Sequence of chain 3.A:
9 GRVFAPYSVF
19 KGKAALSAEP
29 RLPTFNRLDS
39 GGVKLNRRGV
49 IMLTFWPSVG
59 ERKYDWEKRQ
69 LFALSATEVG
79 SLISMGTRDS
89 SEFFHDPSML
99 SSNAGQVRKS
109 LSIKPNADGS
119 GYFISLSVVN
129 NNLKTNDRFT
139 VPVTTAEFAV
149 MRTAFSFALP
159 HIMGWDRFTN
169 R

Binding-site contacts:
Ligand atom O4 contacts residue PHE92 of chain 9.A at 3.5 Å (h-bond).
Ligand atom C5 contacts residue PHE18 of chain 15.A at 3.4 Å (hydrophobic).
Ligand atom O4 contacts residue LYS21 of chain 3.A at 2.9 Å (salt-bridge).
Ligand atom O4 contacts residue SER16 of chain 15.A at 3.0 Å (h-bond).
Ligand atom OP1 contacts residue LYS61 of chain 15.A at 3.0 Å.
Ligand atom C5 contacts residue HIS93 of chain 9.A at 3.5 Å.
Ligand atom OP1 contacts residue LYS107 of chain 9.A at 2.8 Å (salt-bridge).
Ligand atom C2 contacts residue PHE12 of chain 15.A at 2.9 Å (hydrophobic).
Ligand atom O4 contacts residue PRO14 of chain 15.A at 3.5 Å.
Ligand atom C4 contacts residue PHE18 of chain 15.A at 3.3 Å (hydrophobic).
Ligand atom C4 contacts residue PHE92 of chain 9.A at 3.3 Å (hydrophobic).
Ligand atom N3 contacts residue PHE92 of chain 9.A at 3.0 Å (h-bond).
Ligand atom C7 contacts residue HIS93 of chain 9.A at 3.5 Å.
Ligand atom C6 contacts residue TRP64 of chain 15.A at 3.2 Å (hydrophobic).
Ligand atom N1 contacts residue PHE12 of chain 15.A at 3.3 Å.
Ligand atom C1' contacts residue LEU98 of chain 9.A at 3.5 Å (hydrophobic).
Ligand atom O2 contacts residue PHE12 of chain 15.A at 3.2 Å.
Ligand atom O2 contacts residue ARG60 of chain 15.A at 3.0 Å.
Ligand atom C2 contacts residue TRP64 of chain 15.A at 3.5 Å (hydrophobic).
Ligand atom O3' contacts residue ALA71 of chain 9.A at 3.4 Å.
Ligand atom C1' contacts residue ASP94 of chain 9.A at 3.5 Å.
Ligand atom C4 contacts residue PHE12 of chain 15.A at 3.2 Å (hydrophobic).
Ligand atom OP1 contacts residue ALA71 of chain 9.A at 2.9 Å (h-bond).
Ligand atom C5' contacts residue TYR62 of chain 15.A at 3.2 Å (hydrophobic).
Ligand atom O2 contacts residue ASP94 of chain 9.A at 3.0 Å (salt-bridge).
Ligand atom O2 contacts residue TRP64 of chain 15.A at 3.1 Å.
Ligand atom O4 contacts residue PHE12 of chain 15.A at 3.2 Å.
Ligand atom O4' contacts residue TRP64 of chain 15.A at 2.9 Å (h-bond).
Ligand atom C4 contacts residue LYS21 of chain 3.A at 3.4 Å.
Ligand atom O2 contacts residue LEU98 of chain 9.A at 3.4 Å.
Ligand atom O2 contacts residue MET97 of chain 9.A at 3.4 Å.
Ligand atom O4' contacts residue MET50 of chain 9.A at 3.4 Å.
Ligand atom N3 contacts residue PHE18 of chain 15.A at 3.4 Å.
Ligand atom N3 contacts residue LYS21 of chain 3.A at 2.8 Å.
Ligand atom OP2 contacts residue LYS107 of chain 9.A at 2.6 Å (salt-bridge).
Ligand atom C7 contacts residue TRP64 of chain 15.A at 3.5 Å (hydrophobic).
Ligand atom O4' contacts residue HIS93 of chain 9.A at 3.4 Å.
Ligand atom OP1 contacts residue TYR62 of chain 15.A at 2.8 Å (h-bond).
Ligand atom OP1 contacts residue HIS93 of chain 9.A at 2.7 Å (h-bond).
Ligand atom N3 contacts residue PHE12 of chain 15.A at 2.9 Å.

A protein and the small-molecule ligand that binds it are described below.
Small molecule (SMILES): Cc1cn([C@H]2C[C@H](O[P](=O)(O)OC[C@H]3O[C@@H](n4cc(C)c(=O)[nH]c4=O)C[C@@H]3O[P](=O)(O)OC[C@H]3O[C@@H](n4cc(C)c(=O)[nH]c4=O)C[C@@H]3O)[C@@H](CO[P](=O)(O)O[C@H]3C[C@H](n4cc(C)c(=O)[nH]c4=O)O[C@@H]3CO[P](=O)(O)O[C@H]3C[C@H](n4cc(C)c(=O)[nH]c4=O)O[C@@H]3CO[P](=O)(O)O[C@H]3C[C@H](n4cc(C)c(=O)[nH]c4=O)O[C@@H]3CO[P](=O)(O)O[C@H]3C[C@H](n4cc(C)c(=O)[nH]c4=O)O[C@@H]3CO[P](=O)(O)O[C@H]3C[C@H](n4cc(C)c(=O)[nH]c4=O)O[C@@H]3CO[P](=O)(O)O[C@H]3C[C@H](n4cc(C)c(=O)[nH]c4=O)O[C@@H]3COP(=O)=O)O2)c(=O)[nH]c1=O

Sequence of chain 9.A:
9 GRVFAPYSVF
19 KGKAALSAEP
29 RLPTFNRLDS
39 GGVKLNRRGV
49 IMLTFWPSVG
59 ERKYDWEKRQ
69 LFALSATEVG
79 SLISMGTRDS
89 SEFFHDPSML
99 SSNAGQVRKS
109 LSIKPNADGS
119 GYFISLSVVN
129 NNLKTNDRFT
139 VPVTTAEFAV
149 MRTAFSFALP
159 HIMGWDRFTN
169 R

Sequence of chain 15.A:
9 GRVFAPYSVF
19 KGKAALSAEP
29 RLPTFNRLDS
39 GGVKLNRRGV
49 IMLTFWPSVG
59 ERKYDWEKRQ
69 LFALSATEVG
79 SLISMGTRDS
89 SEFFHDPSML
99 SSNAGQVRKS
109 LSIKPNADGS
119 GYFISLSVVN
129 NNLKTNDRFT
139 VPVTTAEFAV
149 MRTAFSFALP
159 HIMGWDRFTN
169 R